The small molecule below binds the protein below.
Small molecule (SMILES): CC(=O)N[C@@H]1[C@@H](O)[C@H](O)[C@@H](CO)O[C@H]1O

Binding-site contacts:
Ligand atom C4 contacts residue ASN11 of chain 1.I at 4.2 Å.
Ligand atom C5 contacts residue ASN11 of chain 1.I at 3.7 Å.
Ligand atom C3 contacts residue ASN11 of chain 1.I at 3.8 Å.
Ligand atom C2 contacts residue ASN11 of chain 1.I at 2.5 Å.
Ligand atom N2 contacts residue ASN11 of chain 1.I at 2.9 Å (h-bond).
Ligand atom O7 contacts residue ASN11 of chain 1.I at 3.7 Å.
Ligand atom C7 contacts residue ASN11 of chain 1.I at 3.5 Å.
Ligand atom O5 contacts residue ASN11 of chain 1.I at 2.4 Å (h-bond).
Ligand atom C1 contacts residue ASN11 of chain 1.I at 1.4 Å.

Sequence of chain 1.I:
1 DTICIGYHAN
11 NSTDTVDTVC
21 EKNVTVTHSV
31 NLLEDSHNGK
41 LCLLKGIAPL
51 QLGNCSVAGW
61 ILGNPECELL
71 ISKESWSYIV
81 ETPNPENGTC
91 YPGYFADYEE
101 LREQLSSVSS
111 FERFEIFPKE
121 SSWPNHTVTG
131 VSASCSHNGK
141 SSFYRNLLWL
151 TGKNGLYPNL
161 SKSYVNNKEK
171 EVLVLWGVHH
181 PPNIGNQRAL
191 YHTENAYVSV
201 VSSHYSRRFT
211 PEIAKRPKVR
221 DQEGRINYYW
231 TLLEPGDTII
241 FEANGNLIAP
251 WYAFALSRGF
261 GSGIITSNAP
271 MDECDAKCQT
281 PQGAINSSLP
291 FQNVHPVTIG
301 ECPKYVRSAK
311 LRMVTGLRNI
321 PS